A small-molecule ligand and the protein it binds are described below.
Small molecule (SMILES): Cc1cc([C@@H]2CN(C(=O)c3ccc(F)cc3)CC(F)(F)C2)n2ncnc2n1

Sequence of chain 1.B:
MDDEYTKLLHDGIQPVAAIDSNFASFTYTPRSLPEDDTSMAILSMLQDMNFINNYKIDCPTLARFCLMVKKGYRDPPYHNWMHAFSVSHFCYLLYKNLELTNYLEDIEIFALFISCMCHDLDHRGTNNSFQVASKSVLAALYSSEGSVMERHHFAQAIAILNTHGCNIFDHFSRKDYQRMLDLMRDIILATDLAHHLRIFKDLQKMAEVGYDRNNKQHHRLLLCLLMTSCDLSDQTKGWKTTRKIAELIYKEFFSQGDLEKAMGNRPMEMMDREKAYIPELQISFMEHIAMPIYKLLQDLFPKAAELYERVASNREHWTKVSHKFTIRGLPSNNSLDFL

Binding-site contacts:
Ligand atom C16 contacts residue LEU195 of chain 1.B at 3.9 Å (hydrophobic).
Ligand atom C4 contacts residue GLN237 of chain 1.B at 3.6 Å.
Ligand atom C14 contacts residue LEU195 of chain 1.B at 3.7 Å (hydrophobic).
Ligand atom C21 contacts residue MET272 of chain 1.B at 3.5 Å (hydrophobic).
Ligand atom F27 contacts residue LEU283 of chain 1.B at 3.5 Å.
Ligand atom C22 contacts residue PHE287 of chain 1.B at 3.9 Å (hydrophobic).
Ligand atom C23 contacts residue PHE255 of chain 1.B at 3.7 Å (hydrophobic).
Ligand atom N7 contacts residue GLN237 of chain 1.B at 3.6 Å (h-bond).
Ligand atom C4 contacts residue ILE251 of chain 1.B at 3.2 Å (hydrophobic).
Ligand atom C6 contacts residue PHE287 of chain 1.B at 3.9 Å (hydrophobic).
Ligand atom C2 contacts residue ILE251 of chain 1.B at 3.5 Å (hydrophobic).
Ligand atom C21 contacts residue PHE287 of chain 1.B at 3.7 Å (hydrophobic).
Ligand atom N5 contacts residue ILE251 of chain 1.B at 3.0 Å.
Ligand atom C22 contacts residue MET272 of chain 1.B at 3.7 Å (hydrophobic).
Ligand atom F27 contacts residue PHE287 of chain 1.B at 3.6 Å.
Ligand atom N3 contacts residue ILE251 of chain 1.B at 3.4 Å.
Ligand atom C16 contacts residue PHE287 of chain 1.B at 3.4 Å (hydrophobic).
Ligand atom F25 contacts residue HIS81 of chain 1.B at 3.1 Å.
Ligand atom C1 contacts residue LEU234 of chain 1.B at 3.8 Å (hydrophobic).
Ligand atom C1 contacts residue ILE251 of chain 1.B at 3.4 Å (hydrophobic).
Ligand atom N5 contacts residue PHE287 of chain 1.B at 3.6 Å.
Ligand atom N3 contacts residue PHE287 of chain 1.B at 3.6 Å.
Ligand atom N15 contacts residue LEU195 of chain 1.B at 3.6 Å.
Ligand atom N9 contacts residue ILE251 of chain 1.B at 3.6 Å.
Ligand atom C10 contacts residue TYR80 of chain 1.B at 3.3 Å (hydrophobic).
Ligand atom C8 contacts residue PHE287 of chain 1.B at 3.6 Å (hydrophobic).
Ligand atom F27 contacts residue MET272 of chain 1.B at 3.6 Å.
Ligand atom C26 contacts residue MET272 of chain 1.B at 3.5 Å (hydrophobic).
Ligand atom N3 contacts residue GLN237 of chain 1.B at 3.0 Å (h-bond).
Ligand atom C20 contacts residue PHE287 of chain 1.B at 3.9 Å (hydrophobic).
Ligand atom F24 contacts residue PHE255 of chain 1.B at 3.4 Å.
Ligand atom C8 contacts residue GLN284 of chain 1.B at 3.1 Å.
Ligand atom F24 contacts residue HIS81 of chain 1.B at 3.8 Å.
Ligand atom C4 contacts residue PHE287 of chain 1.B at 3.3 Å (hydrophobic).
Ligand atom N7 contacts residue GLN284 of chain 1.B at 3.1 Å (h-bond).
Ligand atom N7 contacts residue ILE251 of chain 1.B at 3.8 Å.
Ligand atom C26 contacts residue PHE287 of chain 1.B at 3.7 Å (hydrophobic).
Ligand atom N7 contacts residue PHE287 of chain 1.B at 3.5 Å.
Ligand atom C6 contacts residue ILE251 of chain 1.B at 3.2 Å (hydrophobic).
Ligand atom C10 contacts residue LEU234 of chain 1.B at 3.8 Å (hydrophobic).